Sequence of chain 1.A:
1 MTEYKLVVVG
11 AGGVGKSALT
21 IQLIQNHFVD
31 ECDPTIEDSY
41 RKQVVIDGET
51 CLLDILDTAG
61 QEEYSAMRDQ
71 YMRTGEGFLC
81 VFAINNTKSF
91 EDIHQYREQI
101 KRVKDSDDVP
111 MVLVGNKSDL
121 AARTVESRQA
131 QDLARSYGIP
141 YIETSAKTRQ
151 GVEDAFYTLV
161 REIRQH

Binding-site contacts:
Ligand atom N15 contacts residue CYS32 of chain 1.A at 4.0 Å.
Ligand atom O18 contacts residue CYS32 of chain 1.A at 2.9 Å (h-bond).
Ligand atom C17 contacts residue CYS32 of chain 1.A at 2.8 Å (hydrophobic).
Ligand atom C19 contacts residue CYS32 of chain 1.A at 1.8 Å (hydrophobic).

The small molecule below binds the protein below.
Small molecule (SMILES): CC(=O)N(C)CCN(C)c1ccc([N+](=O)[O-])c2nonc12